Binding-site contacts:
Ligand atom C1 contacts residue ASN598 of chain 1.B at 1.4 Å.
Ligand atom O5 contacts residue ASN598 of chain 1.B at 2.4 Å (h-bond).
Ligand atom N2 contacts residue ASN598 of chain 1.B at 2.9 Å (h-bond).
Ligand atom N2 contacts residue GLN626 of chain 1.B at 4.3 Å.
Ligand atom C5 contacts residue ASN598 of chain 1.B at 3.7 Å.
Ligand atom C8 contacts residue ARG628 of chain 1.B at 4.4 Å.
Ligand atom C2 contacts residue ASN598 of chain 1.B at 2.5 Å.
Ligand atom O7 contacts residue ASN598 of chain 1.B at 4.3 Å.
Ligand atom C7 contacts residue ASN598 of chain 1.B at 3.9 Å.
Ligand atom C3 contacts residue ASN598 of chain 1.B at 3.8 Å.
Ligand atom C8 contacts residue GLN626 of chain 1.B at 3.5 Å.
Ligand atom C4 contacts residue ASN598 of chain 1.B at 4.2 Å.

Sequence of chain 1.B:
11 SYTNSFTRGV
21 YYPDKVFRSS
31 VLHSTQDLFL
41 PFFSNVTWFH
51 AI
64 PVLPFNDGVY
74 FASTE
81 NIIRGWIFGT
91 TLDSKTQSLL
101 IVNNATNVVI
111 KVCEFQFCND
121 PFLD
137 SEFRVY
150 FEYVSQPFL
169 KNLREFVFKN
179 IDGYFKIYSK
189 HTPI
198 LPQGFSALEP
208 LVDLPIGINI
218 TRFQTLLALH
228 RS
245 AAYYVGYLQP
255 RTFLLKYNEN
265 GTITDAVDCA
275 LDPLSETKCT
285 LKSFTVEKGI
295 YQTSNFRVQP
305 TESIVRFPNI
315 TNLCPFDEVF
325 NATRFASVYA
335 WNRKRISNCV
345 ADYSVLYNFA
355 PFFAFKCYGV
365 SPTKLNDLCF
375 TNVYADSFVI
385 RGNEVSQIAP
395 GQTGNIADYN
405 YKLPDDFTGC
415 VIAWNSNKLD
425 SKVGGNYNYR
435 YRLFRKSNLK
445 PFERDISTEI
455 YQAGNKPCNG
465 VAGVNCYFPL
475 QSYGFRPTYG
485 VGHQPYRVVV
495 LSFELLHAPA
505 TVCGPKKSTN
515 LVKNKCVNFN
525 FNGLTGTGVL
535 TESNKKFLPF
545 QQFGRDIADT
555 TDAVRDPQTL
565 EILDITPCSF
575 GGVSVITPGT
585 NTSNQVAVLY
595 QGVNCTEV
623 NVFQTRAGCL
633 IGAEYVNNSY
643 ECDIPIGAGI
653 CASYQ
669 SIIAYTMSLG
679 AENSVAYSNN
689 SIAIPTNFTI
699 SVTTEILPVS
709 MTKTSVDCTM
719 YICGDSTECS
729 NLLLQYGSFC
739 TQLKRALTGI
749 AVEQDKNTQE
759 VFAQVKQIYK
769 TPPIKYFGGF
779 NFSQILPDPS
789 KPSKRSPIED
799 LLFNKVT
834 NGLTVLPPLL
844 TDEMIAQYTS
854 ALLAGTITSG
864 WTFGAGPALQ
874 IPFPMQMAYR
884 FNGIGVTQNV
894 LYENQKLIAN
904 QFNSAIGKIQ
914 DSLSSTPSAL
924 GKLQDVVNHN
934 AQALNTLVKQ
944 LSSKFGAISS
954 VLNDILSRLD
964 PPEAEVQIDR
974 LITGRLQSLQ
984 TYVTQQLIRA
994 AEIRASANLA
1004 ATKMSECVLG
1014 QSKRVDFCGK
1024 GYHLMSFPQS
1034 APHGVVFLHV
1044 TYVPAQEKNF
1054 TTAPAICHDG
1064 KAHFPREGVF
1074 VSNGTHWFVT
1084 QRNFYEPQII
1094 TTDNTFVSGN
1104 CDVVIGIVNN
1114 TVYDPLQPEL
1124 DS

A small-molecule ligand and the protein it binds are described below.
Small molecule (SMILES): CC(=O)N[C@@H]1[C@@H](O)[C@H](O)[C@@H](CO)O[C@H]1O